The protein below binds the small molecule below.
Small molecule (SMILES): CC(C)C[C@H](NC(=O)[C@H](Cc1ccccc1)NC(=O)c1cnccn1)B(O)O

Sequence of chain 1.W:
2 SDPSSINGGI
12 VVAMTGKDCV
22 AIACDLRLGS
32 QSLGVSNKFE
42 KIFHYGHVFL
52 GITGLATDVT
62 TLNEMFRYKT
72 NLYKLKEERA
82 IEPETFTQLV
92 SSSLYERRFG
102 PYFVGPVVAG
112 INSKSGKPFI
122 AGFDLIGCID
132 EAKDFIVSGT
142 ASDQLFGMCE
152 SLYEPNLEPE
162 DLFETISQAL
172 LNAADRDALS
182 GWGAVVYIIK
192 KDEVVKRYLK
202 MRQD

Sequence of chain 1.V:
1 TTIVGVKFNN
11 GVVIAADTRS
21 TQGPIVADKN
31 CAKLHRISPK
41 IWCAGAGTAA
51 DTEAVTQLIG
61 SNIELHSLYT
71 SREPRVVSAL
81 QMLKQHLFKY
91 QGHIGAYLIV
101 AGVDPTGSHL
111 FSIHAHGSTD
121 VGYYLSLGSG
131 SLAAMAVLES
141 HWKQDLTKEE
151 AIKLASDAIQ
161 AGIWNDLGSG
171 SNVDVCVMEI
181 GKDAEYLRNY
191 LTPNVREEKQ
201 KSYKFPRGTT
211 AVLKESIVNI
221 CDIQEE

Binding-site contacts:
Ligand atom N4 contacts residue GLN22 of chain 1.V at 3.5 Å.
Ligand atom O28 contacts residue THR1 of chain 1.V at 2.4 Å (h-bond).
Ligand atom C24 contacts residue THR52 of chain 1.V at 3.5 Å.
Ligand atom C23 contacts residue ALA49 of chain 1.V at 3.8 Å (hydrophobic).
Ligand atom C10 contacts residue THR21 of chain 1.V at 3.7 Å.
Ligand atom C25 contacts residue ALA49 of chain 1.V at 3.8 Å (hydrophobic).
Ligand atom O27 contacts residue THR1 of chain 1.V at 2.3 Å (h-bond).
Ligand atom C7 contacts residue ALA49 of chain 1.V at 3.9 Å (hydrophobic).
Ligand atom C25 contacts residue LYS33 of chain 1.V at 3.9 Å.
Ligand atom C25 contacts residue SER20 of chain 1.V at 3.9 Å.
Ligand atom O28 contacts residue ALA46 of chain 1.V at 3.7 Å.
Ligand atom N1 contacts residue ALA49 of chain 1.V at 3.9 Å.
Ligand atom O19 contacts residue THR21 of chain 1.V at 3.0 Å (h-bond).
Ligand atom N1 contacts residue CYS129 of chain 1.W at 3.9 Å.
Ligand atom C25 contacts residue CYS31 of chain 1.V at 3.8 Å (hydrophobic).
Ligand atom O8 contacts residue ALA49 of chain 1.V at 3.0 Å (h-bond).
Ligand atom C5 contacts residue ASP125 of chain 1.W at 3.8 Å.
Ligand atom C21 contacts residue THR1 of chain 1.V at 2.4 Å.
Ligand atom C22 contacts residue GLY47 of chain 1.V at 3.7 Å.
Ligand atom C13 contacts residue THR21 of chain 1.V at 3.7 Å.
Ligand atom C17 contacts residue GLY47 of chain 1.V at 3.8 Å.
Ligand atom C18 contacts residue GLY47 of chain 1.V at 3.5 Å.
Ligand atom C3 contacts residue GLN22 of chain 1.V at 3.5 Å.
Ligand atom O19 contacts residue SER20 of chain 1.V at 3.2 Å (h-bond).
Ligand atom C21 contacts residue GLY47 of chain 1.V at 3.7 Å.
Ligand atom N9 contacts residue THR21 of chain 1.V at 3.0 Å (h-bond).
Ligand atom N9 contacts residue SER20 of chain 1.V at 3.9 Å.
Ligand atom C16 contacts residue THR48 of chain 1.V at 3.8 Å.
Ligand atom B26 contacts residue THR1 of chain 1.V at 1.4 Å.
Ligand atom N20 contacts residue THR1 of chain 1.V at 3.7 Å.
Ligand atom C22 contacts residue THR1 of chain 1.V at 2.9 Å.
Ligand atom C24 contacts residue GLY45 of chain 1.V at 3.6 Å.
Ligand atom N20 contacts residue GLY47 of chain 1.V at 2.7 Å (h-bond).
Ligand atom C23 contacts residue GLY47 of chain 1.V at 3.8 Å.
Ligand atom C3 contacts residue THR21 of chain 1.V at 3.6 Å.
Ligand atom O28 contacts residue GLY47 of chain 1.V at 2.9 Å (h-bond).
Ligand atom N1 contacts residue SER20 of chain 1.V at 3.8 Å.
Ligand atom C11 contacts residue THR21 of chain 1.V at 3.5 Å.
Ligand atom C10 contacts residue GLY47 of chain 1.V at 3.4 Å.
Ligand atom C24 contacts residue ALA49 of chain 1.V at 3.7 Å (hydrophobic).